Sequence of chain 1.G:
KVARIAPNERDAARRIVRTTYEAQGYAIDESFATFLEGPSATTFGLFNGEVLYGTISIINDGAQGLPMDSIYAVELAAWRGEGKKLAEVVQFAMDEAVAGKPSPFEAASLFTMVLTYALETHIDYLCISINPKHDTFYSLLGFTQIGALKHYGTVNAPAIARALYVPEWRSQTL

Binding-site contacts:
Ligand atom C6 contacts residue ILE141 of chain 1.G at 3.8 Å (hydrophobic).
Ligand atom CE1 contacts residue PRO171 of chain 1.G at 3.4 Å (hydrophobic).
Ligand atom C7 contacts residue VAL97 of chain 1.G at 3.8 Å (hydrophobic).
Ligand atom CE1 contacts residue ILE143 of chain 1.G at 3.4 Å (hydrophobic).
Ligand atom C6 contacts residue TYR151 of chain 1.G at 3.4 Å (hydrophobic).
Ligand atom O2 contacts residue PHE40 of chain 1.G at 3.8 Å.
Ligand atom C2 contacts residue SER142 of chain 1.G at 3.7 Å.
Ligand atom CZ contacts residue PRO171 of chain 1.G at 3.6 Å (hydrophobic).
Ligand atom C5 contacts residue VAL97 of chain 1.G at 3.8 Å (hydrophobic).
Ligand atom C2 contacts residue ILE143 of chain 1.G at 3.8 Å (hydrophobic).
Ligand atom CB contacts residue SER142 of chain 1.G at 3.3 Å.
Ligand atom C8 contacts residue PHE124 of chain 1.G at 3.5 Å (hydrophobic).
Ligand atom OH contacts residue ALA170 of chain 1.G at 3.5 Å.
Ligand atom CE1 contacts residue ASN144 of chain 1.G at 3.5 Å.
Ligand atom C4 contacts residue TYR151 of chain 1.G at 3.4 Å (hydrophobic).
Ligand atom O contacts residue VAL98 of chain 1.G at 3.2 Å.
Ligand atom O contacts residue GLN99 of chain 1.G at 3.5 Å (h-bond).
Ligand atom CD1 contacts residue ILE143 of chain 1.G at 3.8 Å (hydrophobic).
Ligand atom CA contacts residue SER142 of chain 1.G at 3.6 Å.
Ligand atom C5 contacts residue ILE64 of chain 1.G at 3.8 Å (hydrophobic).
Ligand atom C9 contacts residue PHE156 of chain 1.G at 3.7 Å (hydrophobic).
Ligand atom OL contacts residue PHE100 of chain 1.G at 3.1 Å (h-bond).
Ligand atom O2 contacts residue VAL98 of chain 1.G at 3.7 Å.
Ligand atom OL contacts residue GLN99 of chain 1.G at 2.9 Å (h-bond).
Ligand atom OH contacts residue PRO171 of chain 1.G at 3.0 Å (h-bond).
Ligand atom C contacts residue GLN99 of chain 1.G at 3.4 Å.
Ligand atom CG contacts residue SER142 of chain 1.G at 3.7 Å.
Ligand atom C contacts residue TYR29 of chain 1.G at 3.6 Å (hydrophobic).
Ligand atom O2 contacts residue TYR29 of chain 1.G at 3.0 Å (h-bond).
Ligand atom CD1 contacts residue SER142 of chain 1.G at 3.5 Å.
Ligand atom N contacts residue SER142 of chain 1.G at 2.9 Å (h-bond).
Ligand atom C1 contacts residue SER142 of chain 1.G at 3.6 Å.
Ligand atom C4 contacts residue ILE141 of chain 1.G at 3.8 Å (hydrophobic).
Ligand atom OH contacts residue ASN144 of chain 1.G at 2.8 Å (h-bond).
Ligand atom CZ contacts residue ASN144 of chain 1.G at 3.6 Å.
Ligand atom C3 contacts residue VAL97 of chain 1.G at 3.7 Å (hydrophobic).
Ligand atom OL contacts residue VAL98 of chain 1.G at 3.4 Å.
Ligand atom O2 contacts residue GLN99 of chain 1.G at 3.0 Å (h-bond).
Ligand atom CA contacts residue TYR29 of chain 1.G at 3.3 Å (hydrophobic).
Ligand atom C5 contacts residue ILE141 of chain 1.G at 3.7 Å (hydrophobic).

The protein below binds the small molecule below.
Small molecule (SMILES): CCCCCCCCCCCC(=O)N[C@@H](Cc1ccc(O)cc1)C(=O)O